Sequence of chain 1.A:
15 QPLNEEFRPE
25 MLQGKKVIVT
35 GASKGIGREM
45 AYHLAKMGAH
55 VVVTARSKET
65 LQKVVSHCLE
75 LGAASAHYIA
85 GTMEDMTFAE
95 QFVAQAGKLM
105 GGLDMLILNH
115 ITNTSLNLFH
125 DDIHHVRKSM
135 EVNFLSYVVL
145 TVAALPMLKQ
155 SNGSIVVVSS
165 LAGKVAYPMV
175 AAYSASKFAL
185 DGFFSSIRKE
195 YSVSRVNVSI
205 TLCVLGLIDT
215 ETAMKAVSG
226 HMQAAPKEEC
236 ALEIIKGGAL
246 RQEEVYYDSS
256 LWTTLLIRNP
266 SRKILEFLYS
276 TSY

The small molecule below binds the protein below.
Small molecule (SMILES): C[C@](O)(c1ccc(C(=O)N(C2CC2)C2CCN(CC3(C(N)=O)CC3)CC2)cc1)C(F)(F)F

Binding-site contacts:
Ligand atom N1 contacts residue TYR278 of chain 1.A at 3.8 Å.
Ligand atom C24 contacts residue LEU209 of chain 1.B at 3.4 Å (hydrophobic).
Ligand atom C11 contacts residue TYR177 of chain 1.B at 3.9 Å (hydrophobic).
Ligand atom C24 contacts residue GLY210 of chain 1.B at 3.7 Å.
Ligand atom O13 contacts residue SER164 of chain 1.B at 2.8 Å (h-bond).
Ligand atom C5 contacts residue NAP1 of chain 1.E at 3.6 Å.
Ligand atom F22 contacts residue LEU120 of chain 1.B at 3.4 Å.
Ligand atom F23 contacts residue THR118 of chain 1.B at 3.2 Å.
Ligand atom N1 contacts residue TYR274 of chain 1.A at 3.9 Å.
Ligand atom C25 contacts residue LEU211 of chain 1.B at 3.6 Å (hydrophobic).
Ligand atom C12 contacts residue VAL225 of chain 1.B at 3.9 Å (hydrophobic).
Ligand atom F23 contacts residue ALA220 of chain 1.B at 3.6 Å.
Ligand atom F22 contacts residue SER119 of chain 1.B at 3.7 Å.
Ligand atom C19 contacts residue MET227 of chain 1.B at 3.8 Å (hydrophobic).
Ligand atom C24 contacts residue SER164 of chain 1.B at 3.4 Å.
Ligand atom C3 contacts residue TYR177 of chain 1.B at 3.5 Å (hydrophobic).
Ligand atom C24 contacts residue NAP1 of chain 1.E at 3.8 Å.
Ligand atom N1 contacts residue SER277 of chain 1.A at 3.2 Å (h-bond).
Ligand atom F21 contacts residue ALA220 of chain 1.B at 3.2 Å.
Ligand atom C9 contacts residue THR118 of chain 1.B at 3.8 Å.
Ligand atom C4 contacts residue TYR177 of chain 1.B at 3.9 Å (hydrophobic).
Ligand atom C11 contacts residue NAP1 of chain 1.E at 3.9 Å.
Ligand atom C13 contacts residue SER277 of chain 1.A at 3.6 Å.
Ligand atom O1 contacts residue TYR171 of chain 1.B at 3.6 Å.
Ligand atom O10 contacts residue THR216 of chain 1.B at 3.8 Å.
Ligand atom O13 contacts residue TYR177 of chain 1.B at 3.0 Å (h-bond).
Ligand atom C15 contacts residue SER164 of chain 1.B at 3.7 Å.
Ligand atom C10 contacts residue PRO172 of chain 1.B at 3.2 Å (hydrophobic).
Ligand atom C16 contacts residue TYR171 of chain 1.B at 3.7 Å (hydrophobic).
Ligand atom C13 contacts residue TYR171 of chain 1.B at 3.9 Å (hydrophobic).
Ligand atom F21 contacts residue LEU120 of chain 1.B at 3.9 Å.
Ligand atom C24 contacts residue LEU211 of chain 1.B at 3.8 Å (hydrophobic).
Ligand atom O1 contacts residue SER277 of chain 1.A at 3.3 Å (h-bond).
Ligand atom C11 contacts residue SER164 of chain 1.B at 3.9 Å.
Ligand atom O10 contacts residue ALA217 of chain 1.B at 3.4 Å.
Ligand atom O1 contacts residue MET227 of chain 1.B at 3.5 Å (h-bond).
Ligand atom C10 contacts residue MET173 of chain 1.B at 3.8 Å (hydrophobic).
Ligand atom O13 contacts residue NAP1 of chain 1.E at 3.2 Å.
Ligand atom C25 contacts residue TYR171 of chain 1.B at 3.7 Å (hydrophobic).
Ligand atom F22 contacts residue THR118 of chain 1.B at 3.8 Å.

Sequence of chain 1.B:
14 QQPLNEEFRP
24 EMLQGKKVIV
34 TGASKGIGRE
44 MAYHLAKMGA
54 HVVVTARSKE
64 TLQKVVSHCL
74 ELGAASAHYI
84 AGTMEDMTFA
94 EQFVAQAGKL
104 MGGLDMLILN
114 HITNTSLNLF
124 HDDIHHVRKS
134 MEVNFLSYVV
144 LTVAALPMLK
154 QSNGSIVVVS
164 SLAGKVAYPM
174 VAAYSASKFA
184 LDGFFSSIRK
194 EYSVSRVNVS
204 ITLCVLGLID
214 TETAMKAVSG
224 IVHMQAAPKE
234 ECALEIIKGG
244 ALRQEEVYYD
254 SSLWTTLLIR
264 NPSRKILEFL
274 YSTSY